The small molecule below binds the protein below.
Small molecule (SMILES): CCOc1ccc(C(C)=O)cc1NC(=O)c1cc(NC(=O)c2ccc(CN3CCN(C)CC3)o2)cc(-c2ccn(C)n2)c1

Binding-site contacts:
Ligand atom O30 contacts residue VAL96 of chain 1.A at 3.3 Å.
Ligand atom C18 contacts residue VAL96 of chain 1.A at 3.8 Å (hydrophobic).
Ligand atom C16 contacts residue PRO32 of chain 1.A at 3.5 Å (hydrophobic).
Ligand atom C10 contacts residue LEU31 of chain 1.A at 3.6 Å (hydrophobic).
Ligand atom C38 contacts residue GLN35 of chain 1.A at 3.3 Å.
Ligand atom C11 contacts residue ARG95 of chain 1.A at 3.4 Å.
Ligand atom C15 contacts residue PRO32 of chain 1.A at 3.7 Å (hydrophobic).
Ligand atom O40 contacts residue PHE99 of chain 1.A at 3.4 Å.
Ligand atom C14 contacts residue PRO32 of chain 1.A at 3.7 Å (hydrophobic).
Ligand atom C32 contacts residue LEU31 of chain 1.A at 3.7 Å (hydrophobic).
Ligand atom O30 contacts residue PRO32 of chain 1.A at 3.8 Å.
Ligand atom C10 contacts residue ARG95 of chain 1.A at 3.5 Å.
Ligand atom O27 contacts residue LEU42 of chain 1.A at 3.8 Å.
Ligand atom C29 contacts residue LEU42 of chain 1.A at 3.6 Å (hydrophobic).
Ligand atom N35 contacts residue GLN35 of chain 1.A at 3.6 Å.
Ligand atom C26 contacts residue LEU42 of chain 1.A at 3.8 Å (hydrophobic).
Ligand atom C24 contacts residue ASN90 of chain 1.A at 3.4 Å.
Ligand atom C22 contacts residue PRO32 of chain 1.A at 3.7 Å (hydrophobic).
Ligand atom C25 contacts residue ILE44 of chain 1.A at 3.7 Å (hydrophobic).
Ligand atom O23 contacts residue VAL96 of chain 1.A at 3.8 Å.
Ligand atom N17 contacts residue LEU42 of chain 1.A at 3.8 Å.
Ligand atom C09 contacts residue ARG95 of chain 1.A at 3.4 Å.
Ligand atom O23 contacts residue ASN90 of chain 1.A at 3.0 Å (h-bond).
Ligand atom C22 contacts residue VAL37 of chain 1.A at 3.5 Å (hydrophobic).
Ligand atom C21 contacts residue VAL37 of chain 1.A at 3.6 Å (hydrophobic).
Ligand atom C20 contacts residue VAL96 of chain 1.A at 3.7 Å (hydrophobic).
Ligand atom C09 contacts residue PRO28 of chain 1.A at 3.6 Å (hydrophobic).
Ligand atom N12 contacts residue LEU31 of chain 1.A at 3.7 Å.
Ligand atom C37 contacts residue GLN35 of chain 1.A at 3.4 Å.
Ligand atom C18 contacts residue LEU42 of chain 1.A at 3.7 Å (hydrophobic).
Ligand atom C33 contacts residue GLN35 of chain 1.A at 3.7 Å.
Ligand atom N17 contacts residue PRO32 of chain 1.A at 3.6 Å.
Ligand atom C19 contacts residue VAL96 of chain 1.A at 3.7 Å (hydrophobic).
Ligand atom C21 contacts residue ASN90 of chain 1.A at 3.8 Å.
Ligand atom C21 contacts residue VAL96 of chain 1.A at 3.5 Å (hydrophobic).
Ligand atom O41 contacts residue LEU31 of chain 1.A at 3.7 Å.
Ligand atom O40 contacts residue ARG95 of chain 1.A at 3.0 Å (salt-bridge).
Ligand atom C31 contacts residue PRO32 of chain 1.A at 3.9 Å (hydrophobic).
Ligand atom O23 contacts residue TYR47 of chain 1.A at 3.8 Å.
Ligand atom C19 contacts residue PRO32 of chain 1.A at 3.7 Å (hydrophobic).

Sequence of chain 1.A:
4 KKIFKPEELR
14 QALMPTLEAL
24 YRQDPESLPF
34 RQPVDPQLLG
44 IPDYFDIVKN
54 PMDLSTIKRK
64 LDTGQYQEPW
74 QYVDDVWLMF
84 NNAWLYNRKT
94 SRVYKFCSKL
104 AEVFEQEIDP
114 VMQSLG